Sequence of chain 1.A:
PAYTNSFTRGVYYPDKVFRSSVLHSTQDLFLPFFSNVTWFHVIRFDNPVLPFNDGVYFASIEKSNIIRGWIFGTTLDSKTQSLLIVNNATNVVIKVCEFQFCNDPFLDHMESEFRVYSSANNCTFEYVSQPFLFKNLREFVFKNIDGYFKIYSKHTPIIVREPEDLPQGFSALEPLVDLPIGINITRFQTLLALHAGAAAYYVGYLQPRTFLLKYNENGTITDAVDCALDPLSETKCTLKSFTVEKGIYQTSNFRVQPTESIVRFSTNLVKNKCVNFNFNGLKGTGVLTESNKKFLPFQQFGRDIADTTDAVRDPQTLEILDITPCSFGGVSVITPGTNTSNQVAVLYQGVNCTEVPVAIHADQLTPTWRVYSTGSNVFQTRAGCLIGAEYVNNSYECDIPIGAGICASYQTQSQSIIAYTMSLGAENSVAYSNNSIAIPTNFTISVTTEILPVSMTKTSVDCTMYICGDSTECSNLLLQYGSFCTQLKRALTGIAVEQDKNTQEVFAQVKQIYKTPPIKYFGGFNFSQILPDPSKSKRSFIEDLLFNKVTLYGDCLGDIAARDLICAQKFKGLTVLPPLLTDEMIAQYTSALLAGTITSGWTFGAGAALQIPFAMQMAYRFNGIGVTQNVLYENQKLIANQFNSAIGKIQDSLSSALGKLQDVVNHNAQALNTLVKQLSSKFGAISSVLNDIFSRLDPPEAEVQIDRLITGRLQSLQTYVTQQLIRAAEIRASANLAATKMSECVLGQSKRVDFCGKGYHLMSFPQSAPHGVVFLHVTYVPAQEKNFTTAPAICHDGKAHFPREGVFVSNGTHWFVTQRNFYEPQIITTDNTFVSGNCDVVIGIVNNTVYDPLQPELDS

A protein and the small-molecule ligand that binds it are described below.
Small molecule (SMILES): CC(=O)N[C@@H]1[C@@H](O)[C@H](O)[C@@H](CO)O[C@H]1O

Binding-site contacts:
Ligand atom C5 contacts residue GLN923 of chain 1.A at 4.5 Å.
Ligand atom C8 contacts residue THR713 of chain 1.A at 4.0 Å.
Ligand atom C1 contacts residue ASN714 of chain 1.A at 1.4 Å.
Ligand atom C1 contacts residue LEU919 of chain 1.A at 4.1 Å (hydrophobic).
Ligand atom C8 contacts residue ASN714 of chain 1.A at 4.5 Å.
Ligand atom C7 contacts residue ASN714 of chain 1.A at 3.4 Å.
Ligand atom O6 contacts residue GLN923 of chain 1.A at 3.2 Å (h-bond).
Ligand atom C5 contacts residue LEU919 of chain 1.A at 3.8 Å (hydrophobic).
Ligand atom O4 contacts residue LEU919 of chain 1.A at 4.3 Å.
Ligand atom C3 contacts residue LEU919 of chain 1.A at 4.4 Å (hydrophobic).
Ligand atom C6 contacts residue GLN923 of chain 1.A at 4.2 Å.
Ligand atom O7 contacts residue ASN714 of chain 1.A at 3.4 Å (h-bond).
Ligand atom O5 contacts residue LEU919 of chain 1.A at 4.5 Å.
Ligand atom C4 contacts residue ASN714 of chain 1.A at 4.2 Å.
Ligand atom C2 contacts residue ASN714 of chain 1.A at 2.4 Å.
Ligand atom C2 contacts residue GLN1068 of chain 1.A at 4.4 Å.
Ligand atom C3 contacts residue ASN714 of chain 1.A at 3.8 Å.
Ligand atom C5 contacts residue ASN714 of chain 1.A at 3.7 Å.
Ligand atom C7 contacts residue GLN1068 of chain 1.A at 4.0 Å.
Ligand atom O7 contacts residue GLN1068 of chain 1.A at 3.0 Å (h-bond).
Ligand atom C6 contacts residue LEU919 of chain 1.A at 4.3 Å (hydrophobic).
Ligand atom O5 contacts residue ASN714 of chain 1.A at 2.4 Å (h-bond).
Ligand atom N2 contacts residue ASN714 of chain 1.A at 2.9 Å (h-bond).
Ligand atom O5 contacts residue GLN1068 of chain 1.A at 4.0 Å.
Ligand atom O5 contacts residue GLN923 of chain 1.A at 4.5 Å.
Ligand atom C1 contacts residue GLN1068 of chain 1.A at 4.1 Å.